Binding-site contacts:
Ligand atom O1 contacts residue LEU99 of chain 1.A at 3.0 Å.
Ligand atom O6 contacts residue ALA207 of chain 1.A at 3.4 Å.
Ligand atom C6 contacts residue ASP208 of chain 1.A at 3.2 Å.
Ligand atom C4 contacts residue GLY227 of chain 1.A at 3.9 Å.
Ligand atom C6 contacts residue TYR100 of chain 1.A at 3.5 Å (hydrophobic).
Ligand atom O4 contacts residue ASP208 of chain 1.A at 2.5 Å (salt-bridge).
Ligand atom O5 contacts residue LEU99 of chain 1.A at 3.4 Å.
Ligand atom C3 contacts residue ASP208 of chain 1.A at 4.1 Å.
Ligand atom C4 contacts residue TYR12 of chain 1.A at 4.4 Å (hydrophobic).
Ligand atom O3 contacts residue ARG228 of chain 1.A at 2.7 Å (salt-bridge).
Ligand atom C5 contacts residue ASP208 of chain 1.A at 3.5 Å.
Ligand atom O4 contacts residue TYR12 of chain 1.A at 3.4 Å.
Ligand atom O2 contacts residue GLY227 of chain 1.A at 3.9 Å.
Ligand atom O3 contacts residue ASP208 of chain 1.A at 4.4 Å.
Ligand atom O4 contacts residue ASN14 of chain 1.A at 2.4 Å (h-bond).
Ligand atom O6 contacts residue TYR100 of chain 1.A at 3.1 Å (h-bond).
Ligand atom C4 contacts residue ASN14 of chain 1.A at 3.5 Å.
Ligand atom C6 contacts residue TYR12 of chain 1.A at 3.9 Å (hydrophobic).
Ligand atom O2 contacts residue GLY98 of chain 1.A at 3.3 Å.
Ligand atom C6 contacts residue LEU99 of chain 1.A at 4.2 Å (hydrophobic).
Ligand atom O6 contacts residue GLY98 of chain 1.A at 3.1 Å.
Ligand atom O3 contacts residue THR226 of chain 1.A at 4.4 Å.
Ligand atom C7 contacts residue TYR12 of chain 1.A at 4.0 Å (hydrophobic).
Ligand atom O6 contacts residue LEU99 of chain 1.A at 3.1 Å (h-bond).
Ligand atom C3 contacts residue ARG228 of chain 1.A at 3.6 Å.
Ligand atom C5 contacts residue TYR12 of chain 1.A at 3.9 Å (hydrophobic).
Ligand atom C3 contacts residue ASN14 of chain 1.A at 3.8 Å.
Ligand atom O2 contacts residue LEU99 of chain 1.A at 3.4 Å (h-bond).
Ligand atom O4 contacts residue ARG228 of chain 1.A at 3.6 Å.
Ligand atom C4 contacts residue ARG228 of chain 1.A at 3.6 Å.
Ligand atom O3 contacts residue GLY227 of chain 1.A at 3.1 Å.
Ligand atom C1 contacts residue LEU99 of chain 1.A at 3.8 Å (hydrophobic).
Ligand atom C6 contacts residue ALA207 of chain 1.A at 3.1 Å (hydrophobic).
Ligand atom C4 contacts residue ASP208 of chain 1.A at 2.8 Å.
Ligand atom C2 contacts residue LEU99 of chain 1.A at 4.2 Å (hydrophobic).
Ligand atom O6 contacts residue ASP208 of chain 1.A at 2.5 Å (salt-bridge).
Ligand atom C5 contacts residue ASN14 of chain 1.A at 4.0 Å.
Ligand atom C7 contacts residue LEU99 of chain 1.A at 3.9 Å (hydrophobic).
Ligand atom O5 contacts residue TYR100 of chain 1.A at 4.0 Å.
Ligand atom C3 contacts residue GLY227 of chain 1.A at 3.9 Å.

Sequence of chain 1.A:
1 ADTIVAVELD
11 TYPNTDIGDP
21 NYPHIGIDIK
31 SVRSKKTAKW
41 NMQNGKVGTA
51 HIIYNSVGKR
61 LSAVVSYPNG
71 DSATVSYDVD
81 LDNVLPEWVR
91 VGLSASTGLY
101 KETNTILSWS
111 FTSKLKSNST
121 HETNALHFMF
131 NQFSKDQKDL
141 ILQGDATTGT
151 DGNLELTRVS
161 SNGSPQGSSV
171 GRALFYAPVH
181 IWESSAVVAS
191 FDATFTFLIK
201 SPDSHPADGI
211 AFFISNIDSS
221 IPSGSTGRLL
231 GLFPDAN

A protein and the small-molecule ligand that binds it are described below.
Small molecule (SMILES): CO[C@H]1O[C@H](CO)[C@@H](O)[C@H](O)[C@@H]1O